Binding-site contacts:
Ligand atom O5 contacts residue ASN289 of chain 1.B at 2.3 Å (h-bond).
Ligand atom O7 contacts residue SER317 of chain 1.B at 3.2 Å (h-bond).
Ligand atom C5 contacts residue ASN289 of chain 1.B at 3.6 Å.
Ligand atom O6 contacts residue GOL1 of chain 1.Q at 4.1 Å.
Ligand atom N2 contacts residue SER317 of chain 1.B at 4.4 Å.
Ligand atom C5 contacts residue ILE287 of chain 1.B at 4.2 Å (hydrophobic).
Ligand atom C8 contacts residue ASN289 of chain 1.B at 4.4 Å.
Ligand atom C3 contacts residue ASN289 of chain 1.B at 3.8 Å.
Ligand atom C7 contacts residue ASN289 of chain 1.B at 3.6 Å.
Ligand atom O5 contacts residue ILE287 of chain 1.B at 3.7 Å.
Ligand atom C8 contacts residue ASP646 of chain 1.B at 3.2 Å.
Ligand atom N2 contacts residue ASN289 of chain 1.B at 2.9 Å (h-bond).
Ligand atom C1 contacts residue ILE287 of chain 1.B at 3.8 Å (hydrophobic).
Ligand atom O7 contacts residue ASN289 of chain 1.B at 3.9 Å.
Ligand atom C8 contacts residue SER317 of chain 1.B at 3.8 Å.
Ligand atom O5 contacts residue GOL1 of chain 1.Q at 3.8 Å.
Ligand atom C7 contacts residue SER317 of chain 1.B at 3.6 Å.
Ligand atom C6 contacts residue ARG564 of chain 1.B at 3.8 Å.
Ligand atom C2 contacts residue ASN289 of chain 1.B at 2.5 Å.
Ligand atom O6 contacts residue ARG564 of chain 1.B at 3.6 Å.
Ligand atom C8 contacts residue ARG564 of chain 1.B at 4.2 Å.
Ligand atom C8 contacts residue MET316 of chain 1.B at 3.7 Å (hydrophobic).
Ligand atom C1 contacts residue ASN289 of chain 1.B at 1.4 Å.
Ligand atom C8 contacts residue GLU645 of chain 1.B at 4.0 Å.
Ligand atom C4 contacts residue ASN289 of chain 1.B at 4.2 Å.
Ligand atom O7 contacts residue THR318 of chain 1.B at 3.7 Å.
Ligand atom C6 contacts residue GOL1 of chain 1.Q at 4.3 Å.

The small molecule below binds the protein below.
Small molecule (SMILES): CC(=O)N[C@H]1[C@H](O[C@H]2[C@H](O)[C@@H](NC(C)=O)CO[C@@H]2CO)O[C@H](CO)[C@@H](O)[C@@H]1O

Sequence of chain 1.B:
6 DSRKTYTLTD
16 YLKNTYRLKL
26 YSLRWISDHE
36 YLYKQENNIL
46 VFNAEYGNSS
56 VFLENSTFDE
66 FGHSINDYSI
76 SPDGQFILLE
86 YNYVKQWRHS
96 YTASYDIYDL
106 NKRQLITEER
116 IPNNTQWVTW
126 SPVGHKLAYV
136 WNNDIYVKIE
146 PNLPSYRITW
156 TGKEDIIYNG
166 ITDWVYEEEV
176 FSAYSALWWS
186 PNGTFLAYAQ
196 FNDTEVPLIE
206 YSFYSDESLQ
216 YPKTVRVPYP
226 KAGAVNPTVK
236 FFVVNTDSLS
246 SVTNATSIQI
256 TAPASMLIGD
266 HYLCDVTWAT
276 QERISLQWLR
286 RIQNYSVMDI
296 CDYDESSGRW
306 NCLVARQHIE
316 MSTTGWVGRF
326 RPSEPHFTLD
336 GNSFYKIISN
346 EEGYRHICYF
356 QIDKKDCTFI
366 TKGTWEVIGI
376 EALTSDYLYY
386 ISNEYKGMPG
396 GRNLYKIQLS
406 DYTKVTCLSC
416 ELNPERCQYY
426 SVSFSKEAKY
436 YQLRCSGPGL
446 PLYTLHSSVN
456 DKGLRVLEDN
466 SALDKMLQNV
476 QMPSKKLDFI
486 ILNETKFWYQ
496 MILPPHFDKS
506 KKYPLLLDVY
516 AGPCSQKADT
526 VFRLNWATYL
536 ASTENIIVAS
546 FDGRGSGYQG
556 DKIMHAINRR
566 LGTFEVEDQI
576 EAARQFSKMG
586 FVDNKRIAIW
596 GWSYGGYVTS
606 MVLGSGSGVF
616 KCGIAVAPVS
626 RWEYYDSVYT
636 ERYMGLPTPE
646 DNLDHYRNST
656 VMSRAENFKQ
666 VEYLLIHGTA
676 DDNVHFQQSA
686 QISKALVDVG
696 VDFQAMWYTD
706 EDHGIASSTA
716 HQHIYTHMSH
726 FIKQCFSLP